Sequence of chain 1.B:
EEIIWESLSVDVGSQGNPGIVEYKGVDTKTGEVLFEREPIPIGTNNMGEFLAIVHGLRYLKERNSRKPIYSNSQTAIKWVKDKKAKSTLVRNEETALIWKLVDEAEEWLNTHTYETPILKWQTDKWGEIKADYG

Binding-site contacts:
Ligand atom O4 contacts residue DA5 of chain 1.F at 2.6 Å (h-bond).
Ligand atom N7 contacts residue GOL1 of chain 1.K at 2.8 Å (h-bond).
Ligand atom N6 contacts residue DA6 of chain 1.F at 3.1 Å (h-bond).
Ligand atom O4' contacts residue ASN17 of chain 1.B at 3.0 Å (h-bond).
Ligand atom C4 contacts residue DA6 of chain 1.F at 3.2 Å.
Ligand atom N4 contacts residue DG12 of chain 1.F at 2.8 Å (h-bond).
Ligand atom O2 contacts residue DG10 of chain 1.F at 2.8 Å (h-bond).
Ligand atom C4' contacts residue ASN46 of chain 1.B at 3.2 Å.
Ligand atom N1 contacts residue DC11 of chain 1.F at 2.9 Å (h-bond).
Ligand atom O5' contacts residue ASN46 of chain 1.B at 3.2 Å (h-bond).
Ligand atom OP2 contacts residue THR88 of chain 1.B at 2.7 Å (h-bond).
Ligand atom N6 contacts residue DT7 of chain 1.F at 3.2 Å (h-bond).
Ligand atom O2 contacts residue DA6 of chain 1.F at 3.3 Å.
Ligand atom N1 contacts residue DT8 of chain 1.F at 2.8 Å (h-bond).
Ligand atom N3 contacts residue DG12 of chain 1.F at 2.9 Å (h-bond).
Ligand atom C4 contacts residue DA5 of chain 1.F at 3.0 Å.
Ligand atom O4' contacts residue ASN46 of chain 1.B at 3.1 Å (h-bond).
Ligand atom OP1 contacts residue SER87 of chain 1.B at 2.9 Å (h-bond).
Ligand atom N6 contacts residue DT8 of chain 1.F at 3.2 Å (h-bond).
Ligand atom N3 contacts residue DA6 of chain 1.F at 2.5 Å (h-bond).
Ligand atom O6 contacts residue DG10 of chain 1.F at 3.2 Å (h-bond).
Ligand atom O2 contacts residue DT7 of chain 1.F at 3.4 Å (h-bond).
Ligand atom N3 contacts residue DA5 of chain 1.F at 2.5 Å (h-bond).
Ligand atom N1 contacts residue DT7 of chain 1.F at 2.8 Å (h-bond).
Ligand atom C2 contacts residue DT8 of chain 1.F at 3.1 Å.
Ligand atom N3 contacts residue DG10 of chain 1.F at 2.8 Å (h-bond).
Ligand atom OP2 contacts residue MG1 of chain 1.L at 2.0 Å.
Ligand atom N1 contacts residue DG10 of chain 1.F at 3.2 Å.
Ligand atom O4 contacts residue DA6 of chain 1.F at 2.3 Å (h-bond).
Ligand atom O6 contacts residue UCL9 of chain 1.F at 2.8 Å (h-bond).
Ligand atom N2 contacts residue DC11 of chain 1.F at 2.9 Å (h-bond).
Ligand atom OP1 contacts residue THR44 of chain 1.B at 2.6 Å (h-bond).
Ligand atom O6 contacts residue DC11 of chain 1.F at 2.8 Å (h-bond).
Ligand atom N4 contacts residue DC11 of chain 1.F at 3.2 Å (h-bond).
Ligand atom OP2 contacts residue SER87 of chain 1.B at 3.4 Å (h-bond).
Ligand atom N4 contacts residue DG10 of chain 1.F at 2.6 Å (h-bond).
Ligand atom O2 contacts residue DG12 of chain 1.F at 2.9 Å (h-bond).
Ligand atom OP1 contacts residue TRP79 of chain 1.B at 2.8 Å (h-bond).
Ligand atom N1 contacts residue UCL9 of chain 1.F at 2.9 Å (h-bond).
Ligand atom O6 contacts residue GOL1 of chain 1.K at 3.0 Å.

A small-molecule ligand and the protein it binds are described below.
Small molecule (SMILES): Cc1cn([C@H]2C[C@H](O[P](=O)(O)OC[C@H]3O[C@@H](n4cc(C)c(=O)[nH]c4=O)C[C@@H]3O)[C@@H](CO[P](=O)(O)O[C@H]3C[C@H](n4cnc5c(N)ncnc54)O[C@@H]3CO[P](=O)(O)O[C@H]3C[C@H](n4cnc5c(N)ncnc54)O[C@@H]3CO[P](=O)(O)O[C@H]3C[C@H](n4cnc5c(=O)nc(N)[nH]c54)O[C@@H]3CO[P](=O)(O)O[C@H]3C[C@H](n4ccc(N)nc4=O)O[C@@H]3CO[P](=O)(O)O[C@H]3C[C@H](n4cnc5c(=O)nc(N)[nH]c54)O[C@@H]3CO[P](=O)(O)O[C@H]3C[C@H](n4ccc(N)nc4=O)O[C@@H]3CO)O2)c(=O)[nH]c1=O